Sequence of chain 1.A:
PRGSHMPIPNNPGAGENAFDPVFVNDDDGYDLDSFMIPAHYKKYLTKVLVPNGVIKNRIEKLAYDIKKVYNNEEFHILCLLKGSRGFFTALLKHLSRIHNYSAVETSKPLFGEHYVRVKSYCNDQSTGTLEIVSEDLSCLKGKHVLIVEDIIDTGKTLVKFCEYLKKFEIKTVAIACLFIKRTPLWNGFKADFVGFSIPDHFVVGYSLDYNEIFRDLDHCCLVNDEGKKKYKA

The protein below binds the small molecule below.
Small molecule (SMILES): O=c1[nH]cnc2nc[nH]c12

Binding-site contacts:
Ligand atom N1 contacts residue PHE216 of chain 1.A at 3.4 Å.
Ligand atom C6 contacts residue PHE216 of chain 1.A at 3.4 Å (hydrophobic).
Ligand atom C6 contacts residue ILE165 of chain 1.A at 4.2 Å (hydrophobic).
Ligand atom N7 contacts residue ASP167 of chain 1.A at 2.9 Å (salt-bridge).
Ligand atom C4 contacts residue ILE165 of chain 1.A at 3.8 Å (hydrophobic).
Ligand atom C5 contacts residue ILE165 of chain 1.A at 4.0 Å (hydrophobic).
Ligand atom N3 contacts residue ASP223 of chain 1.A at 4.0 Å.
Ligand atom N7 contacts residue ILE165 of chain 1.A at 4.0 Å.
Ligand atom N7 contacts residue PHE216 of chain 1.A at 4.3 Å.
Ligand atom C8 contacts residue ILE165 of chain 1.A at 3.7 Å (hydrophobic).
Ligand atom C2 contacts residue PHE216 of chain 1.A at 3.3 Å (hydrophobic).
Ligand atom N7 contacts residue TYR135 of chain 1.A at 3.9 Å.
Ligand atom O6 contacts residue ASP167 of chain 1.A at 4.3 Å.
Ligand atom C5 contacts residue ASP167 of chain 1.A at 4.0 Å.
Ligand atom C2 contacts residue VAL217 of chain 1.A at 3.2 Å (hydrophobic).
Ligand atom C8 contacts residue ASP167 of chain 1.A at 3.5 Å.
Ligand atom O6 contacts residue HIS215 of chain 1.A at 3.9 Å.
Ligand atom O6 contacts residue PHE216 of chain 1.A at 3.5 Å.
Ligand atom O6 contacts residue VAL217 of chain 1.A at 3.1 Å (h-bond).
Ligand atom C6 contacts residue LYS195 of chain 1.A at 3.8 Å.
Ligand atom O6 contacts residue ILE165 of chain 1.A at 4.1 Å.
Ligand atom C2 contacts residue ASP223 of chain 1.A at 3.5 Å.
Ligand atom N7 contacts residue LYS195 of chain 1.A at 3.7 Å.
Ligand atom C4 contacts residue TYR135 of chain 1.A at 4.4 Å (hydrophobic).
Ligand atom C8 contacts residue TYR135 of chain 1.A at 3.2 Å (hydrophobic).
Ligand atom N9 contacts residue ILE165 of chain 1.A at 3.6 Å.
Ligand atom C4 contacts residue PHE216 of chain 1.A at 3.9 Å (hydrophobic).
Ligand atom N1 contacts residue VAL217 of chain 1.A at 2.6 Å (h-bond).
Ligand atom N1 contacts residue ASP223 of chain 1.A at 4.4 Å.
Ligand atom N3 contacts residue PHE216 of chain 1.A at 3.7 Å.
Ligand atom C2 contacts residue LEU222 of chain 1.A at 4.0 Å (hydrophobic).
Ligand atom C5 contacts residue LYS195 of chain 1.A at 4.1 Å.
Ligand atom C5 contacts residue PHE216 of chain 1.A at 3.6 Å (hydrophobic).
Ligand atom N3 contacts residue ILE165 of chain 1.A at 4.3 Å.
Ligand atom N1 contacts residue LEU222 of chain 1.A at 4.5 Å.
Ligand atom N9 contacts residue PO41 of chain 1.G at 4.2 Å.
Ligand atom C8 contacts residue PO41 of chain 1.G at 3.7 Å.
Ligand atom N9 contacts residue TYR135 of chain 1.A at 3.7 Å.
Ligand atom O6 contacts residue LYS195 of chain 1.A at 2.8 Å (salt-bridge).
Ligand atom C6 contacts residue VAL217 of chain 1.A at 3.7 Å (hydrophobic).